Binding-site contacts:
Ligand atom N2 contacts residue TYR131 of chain 1.A at 3.7 Å.
Ligand atom C6 contacts residue TYR131 of chain 1.A at 3.9 Å (hydrophobic).
Ligand atom C1 contacts residue FMN1 of chain 1.L at 3.3 Å.
Ligand atom N1 contacts residue FMN1 of chain 1.L at 3.3 Å (h-bond).
Ligand atom N1 contacts residue ASN99 of chain 1.B at 3.4 Å (h-bond).
Ligand atom O2 contacts residue VAL114 of chain 1.A at 3.7 Å.
Ligand atom C3 contacts residue FMN1 of chain 1.L at 3.5 Å.
Ligand atom O1 contacts residue FMN1 of chain 1.L at 3.6 Å.
Ligand atom C4 contacts residue TYR131 of chain 1.A at 3.6 Å (hydrophobic).
Ligand atom N1 contacts residue VAL114 of chain 1.A at 4.0 Å.
Ligand atom O1 contacts residue VAL114 of chain 1.A at 3.5 Å.
Ligand atom N3 contacts residue PHE151 of chain 1.B at 3.9 Å.
Ligand atom N1 contacts residue PHE173 of chain 1.A at 4.1 Å.
Ligand atom C5 contacts residue FMN1 of chain 1.L at 3.3 Å.
Ligand atom C5 contacts residue GLY148 of chain 1.B at 3.9 Å.
Ligand atom C3 contacts residue TYR131 of chain 1.A at 3.6 Å (hydrophobic).
Ligand atom N4 contacts residue ASN157 of chain 1.B at 3.9 Å.
Ligand atom O4 contacts residue PHE173 of chain 1.A at 3.8 Å.
Ligand atom C5 contacts residue TYR131 of chain 1.A at 3.3 Å (hydrophobic).
Ligand atom O1 contacts residue ASN99 of chain 1.B at 2.7 Å (h-bond).
Ligand atom O2 contacts residue PHE120 of chain 1.A at 4.0 Å.
Ligand atom C4 contacts residue FMN1 of chain 1.L at 3.4 Å.
Ligand atom N4 contacts residue PHE151 of chain 1.B at 4.1 Å.
Ligand atom O4 contacts residue PHE151 of chain 1.B at 4.2 Å.
Ligand atom O2 contacts residue FMN1 of chain 1.L at 3.3 Å.
Ligand atom O4 contacts residue TYR131 of chain 1.A at 4.2 Å.
Ligand atom O3 contacts residue PHE173 of chain 1.A at 4.0 Å.
Ligand atom O4 contacts residue PHE100 of chain 1.B at 3.8 Å.
Ligand atom C2 contacts residue FMN1 of chain 1.L at 3.5 Å.
Ligand atom C6 contacts residue PHE151 of chain 1.B at 3.8 Å (hydrophobic).
Ligand atom N2 contacts residue PHE151 of chain 1.B at 4.3 Å.
Ligand atom O2 contacts residue ASN99 of chain 1.B at 3.4 Å (h-bond).
Ligand atom N3 contacts residue TYR131 of chain 1.A at 3.5 Å.
Ligand atom N2 contacts residue GLY148 of chain 1.B at 4.4 Å.
Ligand atom N2 contacts residue FMN1 of chain 1.L at 3.5 Å (h-bond).
Ligand atom N3 contacts residue GLY148 of chain 1.B at 3.9 Å.
Ligand atom N1 contacts residue PHE120 of chain 1.A at 4.3 Å.
Ligand atom N3 contacts residue FMN1 of chain 1.L at 3.9 Å.
Ligand atom O1 contacts residue PHE173 of chain 1.A at 3.5 Å.
Ligand atom O3 contacts residue FMN1 of chain 1.L at 3.3 Å.

This protein binds this small molecule.
Small molecule (SMILES): NC(=O)N/N=C/c1ccc([N+](=O)[O-])o1

Sequence of chain 1.A:
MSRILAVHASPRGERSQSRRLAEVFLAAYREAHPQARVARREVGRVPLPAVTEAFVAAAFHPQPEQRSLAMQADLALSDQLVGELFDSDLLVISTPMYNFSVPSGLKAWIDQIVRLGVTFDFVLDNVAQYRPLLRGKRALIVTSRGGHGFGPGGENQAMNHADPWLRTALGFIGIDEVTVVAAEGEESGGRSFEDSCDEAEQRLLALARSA

Sequence of chain 1.B:
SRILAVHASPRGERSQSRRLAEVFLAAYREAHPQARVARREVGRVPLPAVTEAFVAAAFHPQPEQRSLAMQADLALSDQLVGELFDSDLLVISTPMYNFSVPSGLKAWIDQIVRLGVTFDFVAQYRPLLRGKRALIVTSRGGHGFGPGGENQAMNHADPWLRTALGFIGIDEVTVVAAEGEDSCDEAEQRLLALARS